Binding-site contacts:
Ligand atom C6 contacts residue GLN281 of chain 1.C at 3.8 Å.
Ligand atom C1 contacts residue GLN281 of chain 1.C at 4.1 Å.
Ligand atom O5 contacts residue GLN281 of chain 1.C at 3.5 Å.
Ligand atom C3 contacts residue ASN192 of chain 1.C at 3.8 Å.
Ligand atom C4 contacts residue ASN192 of chain 1.C at 4.2 Å.
Ligand atom C5 contacts residue GLN281 of chain 1.C at 4.3 Å.
Ligand atom C6 contacts residue THR194 of chain 1.C at 4.5 Å.
Ligand atom C7 contacts residue ASN192 of chain 1.C at 3.7 Å.
Ligand atom O6 contacts residue GLU282 of chain 1.C at 2.8 Å (salt-bridge).
Ligand atom O5 contacts residue THR194 of chain 1.C at 3.4 Å (h-bond).
Ligand atom C2 contacts residue THR194 of chain 1.C at 4.1 Å.
Ligand atom C2 contacts residue ASN192 of chain 1.C at 2.4 Å.
Ligand atom C4 contacts residue THR194 of chain 1.C at 4.5 Å.
Ligand atom N2 contacts residue ASN192 of chain 1.C at 2.9 Å (h-bond).
Ligand atom O7 contacts residue ASN192 of chain 1.C at 3.8 Å.
Ligand atom O6 contacts residue GLN281 of chain 1.C at 3.3 Å.
Ligand atom C1 contacts residue THR194 of chain 1.C at 3.1 Å.
Ligand atom C5 contacts residue THR194 of chain 1.C at 3.5 Å.
Ligand atom C3 contacts residue THR194 of chain 1.C at 4.3 Å.
Ligand atom C6 contacts residue GLU282 of chain 1.C at 3.2 Å.
Ligand atom C1 contacts residue ASN192 of chain 1.C at 1.4 Å.
Ligand atom O5 contacts residue ASN192 of chain 1.C at 2.4 Å (h-bond).
Ligand atom C5 contacts residue ASN192 of chain 1.C at 3.7 Å.

A protein and the small-molecule ligand that binds it are described below.
Small molecule (SMILES): CC(=O)N[C@@H]1[C@@H](O)[C@H](O)[C@@H](CO)O[C@H]1O

Sequence of chain 1.C:
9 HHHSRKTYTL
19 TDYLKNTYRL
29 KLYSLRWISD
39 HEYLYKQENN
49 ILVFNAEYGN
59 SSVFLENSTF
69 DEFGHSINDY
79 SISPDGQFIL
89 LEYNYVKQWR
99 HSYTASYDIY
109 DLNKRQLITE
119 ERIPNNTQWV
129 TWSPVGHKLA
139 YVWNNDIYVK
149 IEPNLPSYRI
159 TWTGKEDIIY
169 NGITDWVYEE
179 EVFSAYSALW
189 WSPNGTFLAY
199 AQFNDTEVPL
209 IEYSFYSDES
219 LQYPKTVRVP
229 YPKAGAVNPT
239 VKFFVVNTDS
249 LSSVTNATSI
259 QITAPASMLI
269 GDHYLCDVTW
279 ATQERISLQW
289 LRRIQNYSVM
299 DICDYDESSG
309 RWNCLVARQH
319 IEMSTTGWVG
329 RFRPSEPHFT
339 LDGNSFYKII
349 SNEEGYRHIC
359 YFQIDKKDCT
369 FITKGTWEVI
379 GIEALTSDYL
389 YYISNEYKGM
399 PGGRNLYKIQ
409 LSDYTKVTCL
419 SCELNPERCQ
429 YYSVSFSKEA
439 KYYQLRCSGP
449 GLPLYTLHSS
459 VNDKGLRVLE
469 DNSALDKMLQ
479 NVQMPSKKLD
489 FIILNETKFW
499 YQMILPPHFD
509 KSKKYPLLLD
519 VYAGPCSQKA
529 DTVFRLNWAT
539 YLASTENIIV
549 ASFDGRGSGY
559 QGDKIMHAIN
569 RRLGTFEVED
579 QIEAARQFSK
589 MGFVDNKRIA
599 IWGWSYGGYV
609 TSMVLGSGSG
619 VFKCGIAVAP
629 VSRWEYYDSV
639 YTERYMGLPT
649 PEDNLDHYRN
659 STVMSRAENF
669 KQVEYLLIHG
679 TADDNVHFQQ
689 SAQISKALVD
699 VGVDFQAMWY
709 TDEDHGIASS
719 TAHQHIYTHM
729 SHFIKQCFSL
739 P